Binding-site contacts:
Ligand atom CAG contacts residue VAL94 of chain 2.A at 4.0 Å (hydrophobic).
Ligand atom OAV contacts residue LEU40 of chain 2.A at 4.1 Å.
Ligand atom OAL contacts residue TRP29 of chain 2.A at 3.4 Å.
Ligand atom CAB contacts residue TRP29 of chain 2.A at 4.0 Å (hydrophobic).
Ligand atom CAJ contacts residue ASN88 of chain 2.A at 4.1 Å.
Ligand atom CAI contacts residue LEU40 of chain 2.A at 4.1 Å (hydrophobic).
Ligand atom CBB contacts residue TRP29 of chain 2.A at 4.0 Å (hydrophobic).
Ligand atom CAW contacts residue ALA42 of chain 2.A at 3.8 Å (hydrophobic).
Ligand atom CBA contacts residue PRO30 of chain 2.A at 4.2 Å (hydrophobic).
Ligand atom CAS contacts residue TYR87 of chain 2.A at 3.7 Å (hydrophobic).
Ligand atom NAN contacts residue ASN88 of chain 2.A at 3.1 Å (h-bond).
Ligand atom CAW contacts residue LEU40 of chain 2.A at 4.1 Å (hydrophobic).
Ligand atom CAX contacts residue VAL94 of chain 2.A at 4.2 Å (hydrophobic).
Ligand atom CL1 contacts residue ASP93 of chain 2.A at 4.0 Å.
Ligand atom OAU contacts residue TYR87 of chain 2.A at 3.4 Å.
Ligand atom CAP contacts residue VAL94 of chain 2.A at 4.0 Å (hydrophobic).
Ligand atom CAS contacts residue ASN88 of chain 2.A at 3.6 Å.
Ligand atom CAA contacts residue PRO30 of chain 2.A at 3.5 Å (hydrophobic).
Ligand atom CBA contacts residue VAL94 of chain 2.A at 4.1 Å (hydrophobic).
Ligand atom CBD contacts residue TYR87 of chain 2.A at 3.3 Å (hydrophobic).
Ligand atom CAR contacts residue PHE31 of chain 2.A at 3.6 Å (hydrophobic).
Ligand atom CBA contacts residue TRP29 of chain 2.A at 3.8 Å (hydrophobic).
Ligand atom CBD contacts residue TYR45 of chain 2.A at 3.8 Å (hydrophobic).
Ligand atom NAO contacts residue CYS84 of chain 2.A at 4.2 Å.
Ligand atom OAU contacts residue ALA42 of chain 2.A at 4.1 Å.
Ligand atom CAQ contacts residue VAL94 of chain 2.A at 3.9 Å (hydrophobic).
Ligand atom CAR contacts residue VAL35 of chain 2.A at 4.2 Å (hydrophobic).
Ligand atom CAR contacts residue PRO30 of chain 2.A at 3.6 Å (hydrophobic).
Ligand atom CAP contacts residue VAL35 of chain 2.A at 4.1 Å (hydrophobic).
Ligand atom NAO contacts residue ASN88 of chain 2.A at 3.5 Å (h-bond).
Ligand atom CBA contacts residue MET97 of chain 2.A at 4.2 Å (hydrophobic).
Ligand atom CAF contacts residue VAL35 of chain 2.A at 4.1 Å (hydrophobic).
Ligand atom CBD contacts residue ALA42 of chain 2.A at 4.1 Å (hydrophobic).
Ligand atom CAT contacts residue TYR87 of chain 2.A at 4.0 Å (hydrophobic).
Ligand atom CAF contacts residue PRO30 of chain 2.A at 3.4 Å (hydrophobic).
Ligand atom NAK contacts residue VAL94 of chain 2.A at 4.1 Å.
Ligand atom CAM contacts residue TRP29 of chain 2.A at 4.0 Å (hydrophobic).
Ligand atom CBB contacts residue PRO30 of chain 2.A at 4.0 Å (hydrophobic).
Ligand atom CBB contacts residue VAL94 of chain 2.A at 3.6 Å (hydrophobic).
Ligand atom CAW contacts residue TYR87 of chain 2.A at 4.1 Å (hydrophobic).

A protein and the small-molecule ligand that binds it are described below.
Small molecule (SMILES): COC(=O)[C@H](C)[C@@H]1N=C(c2ccc(Cl)cc2)c2cc(OC)ccc2-n2c(C)nnc21

Sequence of chain 2.A:
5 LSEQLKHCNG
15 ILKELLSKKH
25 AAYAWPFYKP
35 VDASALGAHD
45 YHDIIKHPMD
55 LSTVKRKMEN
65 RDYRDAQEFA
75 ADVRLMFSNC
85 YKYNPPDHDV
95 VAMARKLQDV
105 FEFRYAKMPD